The protein below binds the small molecule below.
Small molecule (SMILES): O=c1[nH]cnc2c(CN[C@@H](CO)CCP(=O)(O)O)c[nH]c12

Sequence of chain 1.B:
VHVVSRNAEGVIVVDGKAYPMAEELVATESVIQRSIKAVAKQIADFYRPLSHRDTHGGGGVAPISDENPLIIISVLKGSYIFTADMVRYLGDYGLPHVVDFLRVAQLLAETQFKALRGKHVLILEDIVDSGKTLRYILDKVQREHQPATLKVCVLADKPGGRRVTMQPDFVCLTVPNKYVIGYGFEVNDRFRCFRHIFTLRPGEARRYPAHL

Binding-site contacts:
Ligand atom P12 contacts residue SER149 of chain 1.B at 3.5 Å.
Ligand atom N06 contacts residue LYS177 of chain 1.B at 3.8 Å.
Ligand atom N06 contacts residue ILE146 of chain 1.B at 4.0 Å.
Ligand atom C01 contacts residue VAL199 of chain 1.B at 3.7 Å (hydrophobic).
Ligand atom O13 contacts residue LYS151 of chain 1.B at 3.8 Å.
Ligand atom N18 contacts residue TYR198 of chain 1.B at 4.0 Å.
Ligand atom N20 contacts residue TYR198 of chain 1.B at 3.7 Å.
Ligand atom O15 contacts residue ASP148 of chain 1.B at 3.5 Å.
Ligand atom N06 contacts residue ASP148 of chain 1.B at 3.2 Å (salt-bridge).
Ligand atom O13 contacts residue SER149 of chain 1.B at 2.9 Å (h-bond).
Ligand atom O13 contacts residue THR152 of chain 1.B at 3.1 Å (h-bond).
Ligand atom O21 contacts residue TYR198 of chain 1.B at 3.8 Å.
Ligand atom C01 contacts residue LYS177 of chain 1.B at 4.0 Å.
Ligand atom C05 contacts residue ILE146 of chain 1.B at 3.9 Å (hydrophobic).
Ligand atom O17 contacts residue GLU144 of chain 1.B at 3.7 Å.
Ligand atom C19 contacts residue GLU205 of chain 1.B at 4.0 Å.
Ligand atom C19 contacts residue PHE204 of chain 1.B at 4.1 Å (hydrophobic).
Ligand atom N08 contacts residue ASP145 of chain 1.B at 4.1 Å.
Ligand atom C19 contacts residue TYR198 of chain 1.B at 3.5 Å (hydrophobic).
Ligand atom O14 contacts residue VAL147 of chain 1.B at 4.0 Å.
Ligand atom C16 contacts residue GLU144 of chain 1.B at 3.5 Å.
Ligand atom C19 contacts residue VAL199 of chain 1.B at 3.8 Å (hydrophobic).
Ligand atom O14 contacts residue ASP148 of chain 1.B at 3.1 Å (salt-bridge).
Ligand atom C04 contacts residue ILE146 of chain 1.B at 3.9 Å (hydrophobic).
Ligand atom O15 contacts residue SER149 of chain 1.B at 3.1 Å (h-bond).
Ligand atom N08 contacts residue ILE146 of chain 1.B at 3.7 Å.
Ligand atom O14 contacts residue GLY150 of chain 1.B at 3.2 Å (h-bond).
Ligand atom C10 contacts residue THR152 of chain 1.B at 3.6 Å.
Ligand atom O21 contacts residue LYS197 of chain 1.B at 3.9 Å.
Ligand atom O14 contacts residue SER149 of chain 1.B at 3.4 Å (h-bond).
Ligand atom O21 contacts residue LYS177 of chain 1.B at 3.1 Å (salt-bridge).
Ligand atom O21 contacts residue ILE146 of chain 1.B at 4.1 Å.
Ligand atom P12 contacts residue THR152 of chain 1.B at 4.1 Å.
Ligand atom P12 contacts residue ASP148 of chain 1.B at 4.0 Å.
Ligand atom O21 contacts residue VAL199 of chain 1.B at 3.2 Å (h-bond).
Ligand atom C16 contacts residue ASP145 of chain 1.B at 3.3 Å.
Ligand atom C05 contacts residue ASP148 of chain 1.B at 3.6 Å.
Ligand atom N20 contacts residue VAL199 of chain 1.B at 3.1 Å (h-bond).
Ligand atom C11 contacts residue ILE146 of chain 1.B at 3.8 Å (hydrophobic).
Ligand atom O17 contacts residue ASP145 of chain 1.B at 2.8 Å (salt-bridge).